Sequence of chain 1.B:
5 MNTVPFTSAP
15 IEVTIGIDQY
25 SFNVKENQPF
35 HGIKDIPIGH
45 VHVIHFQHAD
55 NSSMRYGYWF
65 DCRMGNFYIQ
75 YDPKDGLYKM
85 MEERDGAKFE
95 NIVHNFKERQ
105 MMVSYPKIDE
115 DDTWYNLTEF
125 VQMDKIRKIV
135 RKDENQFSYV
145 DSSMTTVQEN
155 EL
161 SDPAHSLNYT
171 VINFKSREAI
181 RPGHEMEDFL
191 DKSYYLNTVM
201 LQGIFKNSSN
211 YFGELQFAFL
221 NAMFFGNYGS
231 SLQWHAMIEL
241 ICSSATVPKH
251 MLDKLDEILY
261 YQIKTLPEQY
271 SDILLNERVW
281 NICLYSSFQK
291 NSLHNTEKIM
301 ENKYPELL

A protein and the small-molecule ligand that binds it are described below.
Small molecule (SMILES): NCc1ccnc(N2CCOCC2)c1

Sequence of chain 1.A:
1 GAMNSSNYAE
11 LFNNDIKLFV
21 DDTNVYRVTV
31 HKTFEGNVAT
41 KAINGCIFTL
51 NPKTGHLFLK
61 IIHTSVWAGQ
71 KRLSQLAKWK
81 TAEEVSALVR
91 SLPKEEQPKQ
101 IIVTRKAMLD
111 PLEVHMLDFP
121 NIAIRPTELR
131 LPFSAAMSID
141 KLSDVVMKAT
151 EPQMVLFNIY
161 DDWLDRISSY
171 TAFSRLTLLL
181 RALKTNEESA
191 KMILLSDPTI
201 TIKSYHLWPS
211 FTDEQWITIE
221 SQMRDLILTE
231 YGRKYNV

Binding-site contacts:
Ligand atom N contacts residue ARG181 of chain 1.B at 4.3 Å.
Ligand atom N1 contacts residue ASP118 of chain 1.A at 4.3 Å.
Ligand atom C3 contacts residue LEU117 of chain 1.A at 4.3 Å (hydrophobic).
Ligand atom N1 contacts residue GLU185 of chain 1.B at 3.0 Å (salt-bridge).
Ligand atom C1 contacts residue PRO182 of chain 1.B at 3.4 Å (hydrophobic).
Ligand atom C5 contacts residue LEU117 of chain 1.A at 3.9 Å (hydrophobic).
Ligand atom N2 contacts residue PRO182 of chain 1.B at 4.5 Å.
Ligand atom C7 contacts residue ASP118 of chain 1.A at 4.4 Å.
Ligand atom C1 contacts residue ILE180 of chain 1.B at 3.4 Å (hydrophobic).
Ligand atom C2 contacts residue PRO182 of chain 1.B at 4.1 Å (hydrophobic).
Ligand atom C9 contacts residue PRO182 of chain 1.B at 4.2 Å (hydrophobic).
Ligand atom C1 contacts residue ARG181 of chain 1.B at 3.7 Å.
Ligand atom C4 contacts residue ASP118 of chain 1.A at 4.3 Å.
Ligand atom C8 contacts residue ARG177 of chain 1.B at 4.5 Å.
Ligand atom C5 contacts residue ASP118 of chain 1.A at 3.6 Å.
Ligand atom N1 contacts residue VAL114 of chain 1.A at 4.3 Å.
Ligand atom C5 contacts residue ARG90 of chain 1.A at 3.8 Å.
Ligand atom C6 contacts residue ASP118 of chain 1.A at 3.7 Å.
Ligand atom C contacts residue GLU185 of chain 1.B at 4.0 Å.
Ligand atom C8 contacts residue PRO182 of chain 1.B at 4.5 Å (hydrophobic).
Ligand atom C contacts residue ILE180 of chain 1.B at 4.1 Å (hydrophobic).
Ligand atom C6 contacts residue ARG177 of chain 1.B at 4.3 Å.
Ligand atom C3 contacts residue ASP118 of chain 1.A at 3.7 Å.
Ligand atom C4 contacts residue GLU185 of chain 1.B at 4.2 Å.
Ligand atom C5 contacts residue HIS115 of chain 1.A at 3.2 Å.
Ligand atom O contacts residue ARG177 of chain 1.B at 3.7 Å.
Ligand atom N1 contacts residue HIS115 of chain 1.A at 2.9 Å (h-bond).
Ligand atom C5 contacts residue GLU185 of chain 1.B at 4.1 Å.
Ligand atom C7 contacts residue ARG177 of chain 1.B at 3.2 Å.
Ligand atom C contacts residue PRO182 of chain 1.B at 4.0 Å (hydrophobic).
Ligand atom N contacts residue PRO182 of chain 1.B at 3.6 Å.
Ligand atom C contacts residue LEU117 of chain 1.A at 4.0 Å (hydrophobic).
Ligand atom C1 contacts residue LEU117 of chain 1.A at 4.4 Å (hydrophobic).
Ligand atom N2 contacts residue ARG177 of chain 1.B at 4.5 Å.
Ligand atom N contacts residue ILE180 of chain 1.B at 4.0 Å.
Ligand atom N1 contacts residue ARG90 of chain 1.A at 3.4 Å (salt-bridge).
Ligand atom C9 contacts residue ARG177 of chain 1.B at 4.2 Å.
Ligand atom C4 contacts residue LEU117 of chain 1.A at 4.0 Å (hydrophobic).
Ligand atom C contacts residue ARG181 of chain 1.B at 4.3 Å.
Ligand atom C5 contacts residue VAL114 of chain 1.A at 3.6 Å (hydrophobic).